Sequence of chain 1.A:
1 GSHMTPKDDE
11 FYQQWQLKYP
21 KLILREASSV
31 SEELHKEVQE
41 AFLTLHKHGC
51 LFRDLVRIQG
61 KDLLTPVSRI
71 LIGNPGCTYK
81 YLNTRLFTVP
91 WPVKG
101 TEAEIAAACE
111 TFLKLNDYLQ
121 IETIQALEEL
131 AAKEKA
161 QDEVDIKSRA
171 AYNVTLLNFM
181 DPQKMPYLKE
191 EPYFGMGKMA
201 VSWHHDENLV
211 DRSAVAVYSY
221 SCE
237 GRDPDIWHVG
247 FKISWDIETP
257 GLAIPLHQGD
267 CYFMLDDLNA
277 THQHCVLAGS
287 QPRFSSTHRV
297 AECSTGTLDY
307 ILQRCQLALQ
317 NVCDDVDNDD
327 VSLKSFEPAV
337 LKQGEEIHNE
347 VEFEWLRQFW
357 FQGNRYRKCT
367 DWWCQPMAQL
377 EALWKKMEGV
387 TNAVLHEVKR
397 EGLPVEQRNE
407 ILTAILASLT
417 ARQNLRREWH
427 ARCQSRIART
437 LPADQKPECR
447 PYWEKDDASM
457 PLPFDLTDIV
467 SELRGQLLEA

Binding-site contacts:
Ligand atom C4B contacts residue GOL1 of chain 1.E at 4.0 Å.
Ligand atom C5B contacts residue LEU82 of chain 1.A at 3.9 Å (hydrophobic).
Ligand atom C6 contacts residue PRO66 of chain 1.A at 4.1 Å (hydrophobic).
Ligand atom C5 contacts residue LEU63 of chain 1.A at 3.6 Å (hydrophobic).
Ligand atom C6B contacts residue GOL1 of chain 1.E at 4.2 Å.
Ligand atom C7B contacts residue HIS204 of chain 1.A at 3.3 Å.
Ligand atom CL2 contacts residue GOL1 of chain 1.E at 4.2 Å.
Ligand atom OXT contacts residue SER202 of chain 1.A at 3.1 Å (h-bond).
Ligand atom C6B contacts residue ARG69 of chain 1.A at 4.3 Å.
Ligand atom OXT contacts residue ALA200 of chain 1.A at 4.0 Å.
Ligand atom CL2 contacts residue VAL201 of chain 1.A at 3.8 Å.
Ligand atom C4B contacts residue HIS204 of chain 1.A at 4.0 Å.
Ligand atom C7B contacts residue LEU82 of chain 1.A at 4.2 Å (hydrophobic).
Ligand atom C4 contacts residue LEU64 of chain 1.A at 4.1 Å (hydrophobic).
Ligand atom C4 contacts residue LEU63 of chain 1.A at 4.0 Å (hydrophobic).
Ligand atom C1B contacts residue VAL201 of chain 1.A at 3.8 Å (hydrophobic).
Ligand atom C5 contacts residue LEU64 of chain 1.A at 3.8 Å (hydrophobic).
Ligand atom N contacts residue SER202 of chain 1.A at 4.1 Å.
Ligand atom C6B contacts residue LEU82 of chain 1.A at 4.3 Å (hydrophobic).
Ligand atom OH contacts residue SER202 of chain 1.A at 4.2 Å.
Ligand atom OXT contacts residue VAL201 of chain 1.A at 3.8 Å.
Ligand atom C7 contacts residue SER202 of chain 1.A at 4.0 Å.
Ligand atom C3B contacts residue HIS204 of chain 1.A at 3.8 Å.
Ligand atom C6B contacts residue VAL201 of chain 1.A at 3.7 Å (hydrophobic).
Ligand atom C3 contacts residue THR65 of chain 1.A at 4.1 Å.
Ligand atom N contacts residue VAL201 of chain 1.A at 4.0 Å.
Ligand atom CL2 contacts residue THR65 of chain 1.A at 3.9 Å.
Ligand atom C2 contacts residue PRO66 of chain 1.A at 4.1 Å (hydrophobic).
Ligand atom C5B contacts residue GOL1 of chain 1.E at 3.3 Å.
Ligand atom C4B contacts residue LEU82 of chain 1.A at 3.6 Å (hydrophobic).
Ligand atom OXT contacts residue PRO66 of chain 1.A at 4.1 Å.
Ligand atom C5B contacts residue ARG69 of chain 1.A at 4.1 Å.
Ligand atom C1 contacts residue PRO66 of chain 1.A at 3.9 Å (hydrophobic).
Ligand atom C4 contacts residue VAL56 of chain 1.A at 4.3 Å (hydrophobic).
Ligand atom C5B contacts residue TYR81 of chain 1.A at 4.1 Å (hydrophobic).
Ligand atom CL2 contacts residue ARG69 of chain 1.A at 3.3 Å.
Ligand atom C3B contacts residue LEU82 of chain 1.A at 3.9 Å (hydrophobic).
Ligand atom CL1 contacts residue SER202 of chain 1.A at 3.6 Å.
Ligand atom C5B contacts residue VAL201 of chain 1.A at 4.2 Å (hydrophobic).
Ligand atom C7 contacts residue PRO66 of chain 1.A at 4.1 Å (hydrophobic).

This protein binds this small molecule.
Small molecule (SMILES): Cc1ccc(Cl)c(Nc2ccccc2C(=O)O)c1Cl